A protein and the small-molecule ligand that binds it are described below.
Small molecule (SMILES): Cn1c(C(=O)NC2(c3ccc([C@H](C(=O)O)c4cccnc4)cc3)COC2)cc2c(Cl)c(Cl)ccc21

Sequence of chain 1.D:
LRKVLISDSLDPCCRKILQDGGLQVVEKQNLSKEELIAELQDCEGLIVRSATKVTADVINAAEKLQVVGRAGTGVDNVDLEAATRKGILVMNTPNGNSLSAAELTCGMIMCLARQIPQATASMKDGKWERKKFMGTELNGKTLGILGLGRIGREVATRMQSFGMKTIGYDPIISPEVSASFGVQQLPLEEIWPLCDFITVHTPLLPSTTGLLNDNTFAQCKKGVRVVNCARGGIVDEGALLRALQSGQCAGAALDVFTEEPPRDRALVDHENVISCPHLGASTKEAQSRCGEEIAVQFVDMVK

Binding-site contacts:
Ligand atom C22 contacts residue ALA234 of chain 1.D at 3.8 Å (hydrophobic).
Ligand atom O2 contacts residue ARG154 of chain 1.D at 3.1 Å (salt-bridge).
Ligand atom CL contacts residue PRO175 of chain 1.D at 3.3 Å.
Ligand atom C24 contacts residue HIS205 of chain 1.D at 3.3 Å.
Ligand atom C2 contacts residue THR212 of chain 1.D at 3.7 Å.
Ligand atom C12 contacts residue GLY153 of chain 1.D at 3.8 Å.
Ligand atom CL contacts residue TYR173 of chain 1.D at 3.2 Å.
Ligand atom CL contacts residue ASP174 of chain 1.D at 3.6 Å.
Ligand atom C4 contacts residue PRO175 of chain 1.D at 3.4 Å (hydrophobic).
Ligand atom C16 contacts residue HIS205 of chain 1.D at 3.6 Å.
Ligand atom C10 contacts residue ILE177 of chain 1.D at 3.5 Å (hydrophobic).
Ligand atom C6 contacts residue ASP174 of chain 1.D at 3.7 Å.
Ligand atom C8 contacts residue ASP174 of chain 1.D at 3.6 Å.
Ligand atom C1 contacts residue THR212 of chain 1.D at 3.2 Å.
Ligand atom C13 contacts residue GLY153 of chain 1.D at 3.5 Å.
Ligand atom C7 contacts residue PRO175 of chain 1.D at 3.6 Å (hydrophobic).
Ligand atom CL1 contacts residue LEU215 of chain 1.D at 3.6 Å.
Ligand atom C25 contacts residue LEU209 of chain 1.D at 3.5 Å (hydrophobic).
Ligand atom C22 contacts residue THR206 of chain 1.D at 3.3 Å.
Ligand atom C22 contacts residue ARG235 of chain 1.D at 3.3 Å.
Ligand atom C23 contacts residue THR206 of chain 1.D at 3.7 Å.
Ligand atom C3 contacts residue THR206 of chain 1.D at 3.7 Å.
Ligand atom N2 contacts residue THR206 of chain 1.D at 3.8 Å.
Ligand atom CL contacts residue THR206 of chain 1.D at 3.9 Å.
Ligand atom C4 contacts residue THR206 of chain 1.D at 3.9 Å.
Ligand atom C23 contacts residue HIS205 of chain 1.D at 3.3 Å.
Ligand atom C21 contacts residue ARG235 of chain 1.D at 3.2 Å.
Ligand atom C7 contacts residue ASP174 of chain 1.D at 3.1 Å.
Ligand atom O1 contacts residue ILE177 of chain 1.D at 3.9 Å.
Ligand atom C9 contacts residue ASP174 of chain 1.D at 3.4 Å.
Ligand atom N2 contacts residue ARG235 of chain 1.D at 2.4 Å (salt-bridge).
Ligand atom C14 contacts residue GLY153 of chain 1.D at 3.6 Å.
Ligand atom C19 contacts residue ARG154 of chain 1.D at 3.9 Å.
Ligand atom C contacts residue THR212 of chain 1.D at 3.7 Å.
Ligand atom O2 contacts residue ILE155 of chain 1.D at 3.2 Å (h-bond).
Ligand atom O2 contacts residue GLY153 of chain 1.D at 3.8 Å.
Ligand atom N1 contacts residue ASP174 of chain 1.D at 2.6 Å (salt-bridge).
Ligand atom C3 contacts residue PRO175 of chain 1.D at 3.3 Å (hydrophobic).
Ligand atom C10 contacts residue ASP174 of chain 1.D at 3.3 Å.
Ligand atom O1 contacts residue ILE176 of chain 1.D at 3.7 Å.